This small molecule binds to this protein.
Small molecule (SMILES): C[C@@H](c1c[nH]c2ccccc12)[C@H](N)C(=O)O

Sequence of chain 1.B:
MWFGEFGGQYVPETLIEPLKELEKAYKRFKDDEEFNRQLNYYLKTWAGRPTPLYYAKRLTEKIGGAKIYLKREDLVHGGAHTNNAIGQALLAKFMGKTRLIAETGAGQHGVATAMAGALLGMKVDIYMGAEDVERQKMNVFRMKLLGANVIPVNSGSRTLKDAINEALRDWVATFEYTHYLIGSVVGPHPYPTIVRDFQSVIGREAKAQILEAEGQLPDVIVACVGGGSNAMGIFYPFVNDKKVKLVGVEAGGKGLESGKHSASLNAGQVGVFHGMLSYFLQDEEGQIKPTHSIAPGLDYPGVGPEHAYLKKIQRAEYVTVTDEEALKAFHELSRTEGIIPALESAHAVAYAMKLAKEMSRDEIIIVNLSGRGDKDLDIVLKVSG

Binding-site contacts:
Ligand atom O contacts residue GLY108 of chain 1.B at 3.6 Å.
Ligand atom CZ3 contacts residue SER185 of chain 1.B at 4.0 Å.
Ligand atom CAG contacts residue GLY298 of chain 1.B at 3.1 Å.
Ligand atom O contacts residue HIS110 of chain 1.B at 2.9 Å (h-bond).
Ligand atom C contacts residue ALA107 of chain 1.B at 3.5 Å (hydrophobic).
Ligand atom OXT contacts residue THR105 of chain 1.B at 2.7 Å (h-bond).
Ligand atom CH2 contacts residue TYR301 of chain 1.B at 3.7 Å (hydrophobic).
Ligand atom OXT contacts residue GLY106 of chain 1.B at 2.8 Å (h-bond).
Ligand atom C contacts residue GLN109 of chain 1.B at 4.0 Å.
Ligand atom CZ2 contacts residue GLU104 of chain 1.B at 3.6 Å.
Ligand atom CZ2 contacts residue VAL187 of chain 1.B at 3.9 Å (hydrophobic).
Ligand atom O contacts residue GLN109 of chain 1.B at 3.0 Å (h-bond).
Ligand atom CD1 contacts residue GLU104 of chain 1.B at 3.7 Å.
Ligand atom N contacts residue LEU161 of chain 1.B at 3.6 Å.
Ligand atom CAG contacts residue LLP82 of chain 1.B at 3.3 Å.
Ligand atom O contacts residue LLP82 of chain 1.B at 3.5 Å.
Ligand atom CE2 contacts residue GLU104 of chain 1.B at 3.5 Å.
Ligand atom N contacts residue GLY106 of chain 1.B at 3.6 Å.
Ligand atom CB contacts residue LLP82 of chain 1.B at 3.6 Å.
Ligand atom NE1 contacts residue GLU104 of chain 1.B at 2.7 Å (salt-bridge).
Ligand atom CD2 contacts residue LEU161 of chain 1.B at 4.0 Å (hydrophobic).
Ligand atom C contacts residue GLY108 of chain 1.B at 3.8 Å.
Ligand atom OXT contacts residue HIS110 of chain 1.B at 3.8 Å.
Ligand atom CD1 contacts residue HIS110 of chain 1.B at 3.8 Å.
Ligand atom OXT contacts residue GLY108 of chain 1.B at 3.7 Å.
Ligand atom C contacts residue HIS110 of chain 1.B at 3.7 Å.
Ligand atom O contacts residue THR105 of chain 1.B at 3.8 Å.
Ligand atom CE3 contacts residue LEU161 of chain 1.B at 4.0 Å (hydrophobic).
Ligand atom CZ3 contacts residue TYR301 of chain 1.B at 3.3 Å (hydrophobic).
Ligand atom CH2 contacts residue SER185 of chain 1.B at 4.0 Å.
Ligand atom O contacts residue ALA107 of chain 1.B at 3.6 Å.
Ligand atom C contacts residue THR105 of chain 1.B at 3.6 Å.
Ligand atom OXT contacts residue ALA107 of chain 1.B at 3.5 Å (h-bond).
Ligand atom N contacts residue ALA107 of chain 1.B at 3.3 Å (h-bond).
Ligand atom CH2 contacts residue VAL187 of chain 1.B at 3.7 Å (hydrophobic).
Ligand atom C contacts residue GLY106 of chain 1.B at 3.8 Å.
Ligand atom CE3 contacts residue TYR301 of chain 1.B at 4.0 Å (hydrophobic).
Ligand atom CZ3 contacts residue GLY228 of chain 1.B at 3.9 Å.
Ligand atom CA contacts residue ALA107 of chain 1.B at 3.7 Å (hydrophobic).
Ligand atom C contacts residue LLP82 of chain 1.B at 4.1 Å.